Binding-site contacts:
Ligand atom O7 contacts residue SER459 of chain 1.A at 3.0 Å (h-bond).
Ligand atom N2 contacts residue ASN234 of chain 1.B at 2.9 Å (h-bond).
Ligand atom C3 contacts residue ASN234 of chain 1.B at 3.8 Å.
Ligand atom C1 contacts residue THR108 of chain 1.B at 4.4 Å.
Ligand atom C7 contacts residue GLU465 of chain 1.A at 4.1 Å.
Ligand atom C8 contacts residue ASN460 of chain 1.A at 3.6 Å.
Ligand atom C8 contacts residue GLU465 of chain 1.A at 3.4 Å.
Ligand atom C5 contacts residue THR236 of chain 1.B at 3.9 Å.
Ligand atom C4 contacts residue ASN234 of chain 1.B at 4.2 Å.
Ligand atom C6 contacts residue THR236 of chain 1.B at 4.3 Å.
Ligand atom O5 contacts residue THR236 of chain 1.B at 4.1 Å.
Ligand atom O5 contacts residue THR108 of chain 1.B at 3.9 Å.
Ligand atom C1 contacts residue ASN234 of chain 1.B at 1.4 Å.
Ligand atom C8 contacts residue LEU461 of chain 1.A at 4.4 Å (hydrophobic).
Ligand atom O7 contacts residue ASN460 of chain 1.A at 4.3 Å.
Ligand atom O6 contacts residue THR236 of chain 1.B at 3.1 Å (h-bond).
Ligand atom O6 contacts residue SER459 of chain 1.A at 4.1 Å.
Ligand atom O6 contacts residue THR108 of chain 1.B at 3.5 Å.
Ligand atom C2 contacts residue ASN234 of chain 1.B at 2.4 Å.
Ligand atom O3 contacts residue SER459 of chain 1.A at 3.6 Å (h-bond).
Ligand atom O7 contacts residue ARG457 of chain 1.A at 2.9 Å (salt-bridge).
Ligand atom C7 contacts residue ASN234 of chain 1.B at 3.6 Å.
Ligand atom O5 contacts residue ASN234 of chain 1.B at 2.4 Å (h-bond).
Ligand atom C6 contacts residue LYS458 of chain 1.A at 4.2 Å.
Ligand atom C7 contacts residue ARG457 of chain 1.A at 3.9 Å.
Ligand atom O7 contacts residue ASN234 of chain 1.B at 4.0 Å.
Ligand atom C8 contacts residue LYS462 of chain 1.A at 3.8 Å.
Ligand atom C8 contacts residue ARG457 of chain 1.A at 4.3 Å.
Ligand atom C7 contacts residue SER459 of chain 1.A at 3.8 Å.
Ligand atom C5 contacts residue ASN234 of chain 1.B at 3.7 Å.
Ligand atom O6 contacts residue LYS458 of chain 1.A at 3.5 Å.
Ligand atom C1 contacts residue THR236 of chain 1.B at 4.3 Å.
Ligand atom O7 contacts residue GLU465 of chain 1.A at 4.3 Å.
Ligand atom C7 contacts residue ASN460 of chain 1.A at 4.4 Å.

Sequence of chain 1.A:
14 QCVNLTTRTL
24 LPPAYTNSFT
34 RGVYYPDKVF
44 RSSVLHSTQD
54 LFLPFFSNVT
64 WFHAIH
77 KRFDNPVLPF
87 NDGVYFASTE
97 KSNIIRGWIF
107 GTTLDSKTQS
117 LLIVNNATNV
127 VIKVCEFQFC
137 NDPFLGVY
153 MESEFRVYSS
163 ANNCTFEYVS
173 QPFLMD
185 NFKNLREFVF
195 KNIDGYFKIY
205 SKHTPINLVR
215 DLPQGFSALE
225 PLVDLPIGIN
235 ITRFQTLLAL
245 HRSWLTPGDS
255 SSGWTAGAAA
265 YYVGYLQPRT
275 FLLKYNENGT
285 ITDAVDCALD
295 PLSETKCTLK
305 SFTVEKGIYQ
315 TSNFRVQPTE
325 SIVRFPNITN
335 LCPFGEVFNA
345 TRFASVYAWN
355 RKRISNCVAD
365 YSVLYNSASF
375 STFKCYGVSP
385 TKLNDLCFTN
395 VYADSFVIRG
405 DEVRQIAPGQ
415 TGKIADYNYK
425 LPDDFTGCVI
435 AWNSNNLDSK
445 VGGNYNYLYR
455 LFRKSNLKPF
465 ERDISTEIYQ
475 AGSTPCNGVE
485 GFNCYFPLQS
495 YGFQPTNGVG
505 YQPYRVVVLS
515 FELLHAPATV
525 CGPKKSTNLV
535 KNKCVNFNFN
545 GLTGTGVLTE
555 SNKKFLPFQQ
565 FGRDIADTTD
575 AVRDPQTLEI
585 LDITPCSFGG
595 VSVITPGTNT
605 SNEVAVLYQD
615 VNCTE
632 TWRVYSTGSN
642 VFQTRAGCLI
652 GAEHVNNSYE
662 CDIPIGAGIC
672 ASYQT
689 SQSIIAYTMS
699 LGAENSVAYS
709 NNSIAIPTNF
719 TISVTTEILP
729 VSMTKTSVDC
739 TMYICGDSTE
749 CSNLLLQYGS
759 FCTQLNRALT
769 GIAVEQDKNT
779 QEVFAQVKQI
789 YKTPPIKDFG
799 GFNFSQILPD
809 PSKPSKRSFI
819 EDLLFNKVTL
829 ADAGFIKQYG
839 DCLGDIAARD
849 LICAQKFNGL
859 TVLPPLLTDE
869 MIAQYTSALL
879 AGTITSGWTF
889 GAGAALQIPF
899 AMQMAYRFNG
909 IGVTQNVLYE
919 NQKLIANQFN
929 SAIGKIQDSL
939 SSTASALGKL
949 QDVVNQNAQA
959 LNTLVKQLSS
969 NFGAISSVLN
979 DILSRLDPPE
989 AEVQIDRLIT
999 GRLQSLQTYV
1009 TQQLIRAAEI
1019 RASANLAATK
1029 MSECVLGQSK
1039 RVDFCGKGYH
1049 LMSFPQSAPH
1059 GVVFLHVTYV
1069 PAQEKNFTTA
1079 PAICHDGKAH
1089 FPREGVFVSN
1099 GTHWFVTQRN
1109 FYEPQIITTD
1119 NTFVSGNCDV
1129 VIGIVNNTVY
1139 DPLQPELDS

A protein and the small-molecule ligand that binds it are described below.
Small molecule (SMILES): CC(=O)N[C@H]1[C@H](O[C@H]2[C@H](O)[C@@H](NC(C)=O)CO[C@@H]2CO)O[C@H](CO)[C@@H](O)[C@@H]1O

Sequence of chain 1.B:
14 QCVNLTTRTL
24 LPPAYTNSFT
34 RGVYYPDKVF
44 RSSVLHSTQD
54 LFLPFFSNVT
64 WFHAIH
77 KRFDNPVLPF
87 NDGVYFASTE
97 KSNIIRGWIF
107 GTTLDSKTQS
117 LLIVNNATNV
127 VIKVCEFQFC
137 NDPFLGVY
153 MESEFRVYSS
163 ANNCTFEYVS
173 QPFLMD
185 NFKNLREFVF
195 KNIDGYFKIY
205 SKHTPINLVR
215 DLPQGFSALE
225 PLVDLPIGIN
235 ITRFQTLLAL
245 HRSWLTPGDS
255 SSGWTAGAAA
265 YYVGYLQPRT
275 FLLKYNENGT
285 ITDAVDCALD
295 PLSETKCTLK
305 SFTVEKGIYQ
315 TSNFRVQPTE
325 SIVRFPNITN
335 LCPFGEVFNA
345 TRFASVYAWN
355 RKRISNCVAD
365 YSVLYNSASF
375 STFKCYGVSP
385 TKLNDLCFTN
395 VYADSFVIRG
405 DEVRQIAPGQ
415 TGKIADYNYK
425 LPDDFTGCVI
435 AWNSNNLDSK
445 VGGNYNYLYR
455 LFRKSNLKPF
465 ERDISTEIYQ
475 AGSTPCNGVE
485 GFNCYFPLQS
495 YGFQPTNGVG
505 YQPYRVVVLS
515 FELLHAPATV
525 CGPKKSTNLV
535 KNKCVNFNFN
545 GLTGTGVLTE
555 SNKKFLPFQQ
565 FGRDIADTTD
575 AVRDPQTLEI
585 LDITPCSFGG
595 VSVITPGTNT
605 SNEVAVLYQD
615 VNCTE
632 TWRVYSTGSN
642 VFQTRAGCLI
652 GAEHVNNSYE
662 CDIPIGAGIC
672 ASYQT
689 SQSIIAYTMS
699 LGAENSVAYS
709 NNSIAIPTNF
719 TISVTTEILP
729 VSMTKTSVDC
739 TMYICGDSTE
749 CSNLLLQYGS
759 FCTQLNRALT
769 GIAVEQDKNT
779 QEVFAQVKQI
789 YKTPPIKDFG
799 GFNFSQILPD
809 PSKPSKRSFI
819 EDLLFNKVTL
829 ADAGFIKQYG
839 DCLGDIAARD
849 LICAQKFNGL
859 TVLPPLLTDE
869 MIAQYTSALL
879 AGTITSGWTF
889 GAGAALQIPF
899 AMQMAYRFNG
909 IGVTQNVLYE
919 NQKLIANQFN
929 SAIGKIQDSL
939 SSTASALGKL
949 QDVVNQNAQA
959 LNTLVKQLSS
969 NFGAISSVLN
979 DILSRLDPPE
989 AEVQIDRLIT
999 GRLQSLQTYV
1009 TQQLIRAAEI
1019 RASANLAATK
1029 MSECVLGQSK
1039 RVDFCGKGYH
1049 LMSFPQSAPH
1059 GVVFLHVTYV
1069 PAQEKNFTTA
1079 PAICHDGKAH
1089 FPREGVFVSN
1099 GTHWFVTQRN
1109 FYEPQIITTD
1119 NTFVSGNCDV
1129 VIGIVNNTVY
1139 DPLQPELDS